Sequence of chain 10.E:
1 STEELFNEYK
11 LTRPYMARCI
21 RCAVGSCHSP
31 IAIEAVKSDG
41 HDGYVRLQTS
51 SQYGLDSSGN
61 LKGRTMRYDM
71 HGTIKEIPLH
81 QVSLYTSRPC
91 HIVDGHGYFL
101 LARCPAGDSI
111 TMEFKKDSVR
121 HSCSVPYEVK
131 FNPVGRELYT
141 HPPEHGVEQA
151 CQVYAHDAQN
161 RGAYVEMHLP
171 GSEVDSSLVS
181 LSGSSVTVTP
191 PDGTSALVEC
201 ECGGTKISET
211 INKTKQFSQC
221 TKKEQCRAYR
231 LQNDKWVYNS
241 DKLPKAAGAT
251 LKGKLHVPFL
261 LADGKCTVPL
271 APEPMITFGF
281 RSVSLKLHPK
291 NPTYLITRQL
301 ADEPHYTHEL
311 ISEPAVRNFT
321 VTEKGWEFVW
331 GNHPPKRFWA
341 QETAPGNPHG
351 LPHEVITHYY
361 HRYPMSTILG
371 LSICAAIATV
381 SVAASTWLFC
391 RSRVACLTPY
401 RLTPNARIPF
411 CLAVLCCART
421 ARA

This protein binds this small molecule.
Small molecule (SMILES): CC(=O)N[C@@H]1[C@@H](O)[C@H](O)[C@@H](CO)O[C@H]1O

Binding-site contacts:
Ligand atom O6 contacts residue SER284 of chain 10.E at 2.9 Å (h-bond).
Ligand atom C5 contacts residue SER284 of chain 10.E at 4.5 Å.
Ligand atom O5 contacts residue SER284 of chain 10.E at 4.4 Å.
Ligand atom O4 contacts residue ASN318 of chain 10.E at 4.4 Å.
Ligand atom C6 contacts residue SER284 of chain 10.E at 3.2 Å.
Ligand atom O6 contacts residue ASN318 of chain 10.E at 3.3 Å.
Ligand atom C6 contacts residue ASN318 of chain 10.E at 3.3 Å.